A protein and the small-molecule ligand that binds it are described below.
Small molecule (SMILES): CC(=O)N1CCN(CC(=O)Nc2cnccc2C2CC2)CC1

Binding-site contacts:
Ligand atom C9 contacts residue LEU141 of chain 2.A at 3.6 Å (hydrophobic).
Ligand atom C5 contacts residue HIS164 of chain 2.A at 3.6 Å.
Ligand atom C5 contacts residue MET165 of chain 2.A at 3.9 Å (hydrophobic).
Ligand atom C8 contacts residue GLU166 of chain 2.A at 3.7 Å.
Ligand atom N contacts residue MET49 of chain 2.A at 3.9 Å.
Ligand atom C5 contacts residue GLU166 of chain 2.A at 3.9 Å.
Ligand atom N3 contacts residue GLU166 of chain 2.A at 3.6 Å.
Ligand atom C7 contacts residue HIS163 of chain 2.A at 3.2 Å.
Ligand atom C7 contacts residue MET165 of chain 2.A at 3.9 Å (hydrophobic).
Ligand atom C6 contacts residue CYS145 of chain 2.A at 3.8 Å (hydrophobic).
Ligand atom C9 contacts residue ASN142 of chain 2.A at 3.7 Å.
Ligand atom N3 contacts residue SER144 of chain 2.A at 4.0 Å.
Ligand atom C8 contacts residue PHE140 of chain 2.A at 3.1 Å (hydrophobic).
Ligand atom C1 contacts residue MET49 of chain 2.A at 3.9 Å (hydrophobic).
Ligand atom C7 contacts residue GLU166 of chain 2.A at 3.7 Å.
Ligand atom N3 contacts residue HIS163 of chain 2.A at 2.9 Å (h-bond).
Ligand atom C14 contacts residue HIS41 of chain 2.A at 3.5 Å.
Ligand atom C contacts residue CYS44 of chain 2.A at 3.4 Å (hydrophobic).
Ligand atom N2 contacts residue HIS164 of chain 2.A at 3.8 Å.
Ligand atom O1 contacts residue MET165 of chain 2.A at 3.5 Å.
Ligand atom C1 contacts residue SER46 of chain 2.A at 3.5 Å.
Ligand atom N1 contacts residue HIS41 of chain 2.A at 4.0 Å.
Ligand atom N2 contacts residue CYS145 of chain 2.A at 3.6 Å (h-bond).
Ligand atom C8 contacts residue LEU141 of chain 2.A at 3.7 Å (hydrophobic).
Ligand atom C14 contacts residue MET49 of chain 2.A at 3.7 Å (hydrophobic).
Ligand atom C15 contacts residue HIS41 of chain 2.A at 3.6 Å.
Ligand atom C11 contacts residue ASN142 of chain 2.A at 3.4 Å.
Ligand atom C4 contacts residue MET165 of chain 2.A at 3.6 Å (hydrophobic).
Ligand atom C2 contacts residue ASN142 of chain 2.A at 3.9 Å.
Ligand atom C9 contacts residue GLU166 of chain 2.A at 3.8 Å.
Ligand atom C13 contacts residue ASN142 of chain 2.A at 3.7 Å.
Ligand atom O contacts residue SER46 of chain 2.A at 2.6 Å (h-bond).
Ligand atom O1 contacts residue GLU166 of chain 2.A at 2.9 Å (salt-bridge).
Ligand atom C contacts residue SER46 of chain 2.A at 3.6 Å.
Ligand atom C9 contacts residue PHE140 of chain 2.A at 4.0 Å (hydrophobic).
Ligand atom C15 contacts residue MET49 of chain 2.A at 3.8 Å (hydrophobic).
Ligand atom C7 contacts residue CYS145 of chain 2.A at 3.7 Å (hydrophobic).
Ligand atom C contacts residue THR45 of chain 2.A at 3.6 Å.
Ligand atom N3 contacts residue PHE140 of chain 2.A at 3.7 Å.
Ligand atom C4 contacts residue HIS164 of chain 2.A at 3.6 Å.

Sequence of chain 2.A:
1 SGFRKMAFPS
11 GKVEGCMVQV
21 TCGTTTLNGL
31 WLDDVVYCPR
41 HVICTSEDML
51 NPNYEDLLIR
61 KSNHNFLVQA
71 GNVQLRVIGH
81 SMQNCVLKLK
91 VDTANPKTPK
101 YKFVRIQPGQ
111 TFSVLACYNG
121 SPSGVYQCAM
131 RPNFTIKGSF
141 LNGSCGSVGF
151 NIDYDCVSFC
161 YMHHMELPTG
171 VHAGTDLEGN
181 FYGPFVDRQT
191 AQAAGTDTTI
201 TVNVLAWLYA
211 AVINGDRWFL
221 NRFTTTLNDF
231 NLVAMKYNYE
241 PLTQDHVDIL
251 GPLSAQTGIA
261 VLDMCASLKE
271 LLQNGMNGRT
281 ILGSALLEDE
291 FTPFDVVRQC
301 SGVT